Sequence of chain 1.A:
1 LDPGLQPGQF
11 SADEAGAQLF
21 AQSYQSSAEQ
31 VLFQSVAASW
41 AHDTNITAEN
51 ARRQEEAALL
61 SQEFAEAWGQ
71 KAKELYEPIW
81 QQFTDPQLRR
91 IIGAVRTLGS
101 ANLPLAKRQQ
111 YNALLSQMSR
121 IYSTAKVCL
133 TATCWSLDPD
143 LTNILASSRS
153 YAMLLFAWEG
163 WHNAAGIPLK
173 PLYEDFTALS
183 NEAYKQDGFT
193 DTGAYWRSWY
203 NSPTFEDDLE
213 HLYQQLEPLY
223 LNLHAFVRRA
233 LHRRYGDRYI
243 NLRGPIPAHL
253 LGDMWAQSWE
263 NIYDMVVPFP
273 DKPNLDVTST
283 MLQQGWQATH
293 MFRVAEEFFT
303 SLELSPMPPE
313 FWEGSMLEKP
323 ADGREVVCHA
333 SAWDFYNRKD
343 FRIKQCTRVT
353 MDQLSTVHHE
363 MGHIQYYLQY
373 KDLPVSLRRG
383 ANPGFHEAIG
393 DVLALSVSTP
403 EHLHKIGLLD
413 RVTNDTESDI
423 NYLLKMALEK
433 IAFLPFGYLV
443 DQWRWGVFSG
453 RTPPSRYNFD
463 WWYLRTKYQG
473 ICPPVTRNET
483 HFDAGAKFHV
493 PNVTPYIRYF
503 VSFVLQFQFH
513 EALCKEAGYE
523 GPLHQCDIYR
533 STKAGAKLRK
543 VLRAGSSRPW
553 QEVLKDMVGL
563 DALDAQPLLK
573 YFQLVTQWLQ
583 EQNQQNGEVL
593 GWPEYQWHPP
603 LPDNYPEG

A protein and the small-molecule ligand that binds it are described below.
Small molecule (SMILES): CC(=O)N[C@H]1[C@H](O[C@H]2[C@H](O)[C@@H](NC(C)=O)CO[C@@H]2CO)O[C@H](CO)[C@@H](O)[C@@H]1O

Binding-site contacts:
Ligand atom C6 contacts residue ARG53 of chain 1.A at 3.9 Å.
Ligand atom N2 contacts residue ASN45 of chain 1.A at 2.9 Å (h-bond).
Ligand atom C7 contacts residue ARG326 of chain 1.A at 4.3 Å.
Ligand atom C1 contacts residue ASN50 of chain 1.A at 3.7 Å.
Ligand atom O5 contacts residue THR47 of chain 1.A at 4.2 Å.
Ligand atom C7 contacts residue ASN45 of chain 1.A at 3.5 Å.
Ligand atom O5 contacts residue ASN45 of chain 1.A at 2.3 Å (h-bond).
Ligand atom C1 contacts residue THR47 of chain 1.A at 4.3 Å.
Ligand atom C8 contacts residue ARG326 of chain 1.A at 3.6 Å.
Ligand atom O6 contacts residue ASN50 of chain 1.A at 3.5 Å (h-bond).
Ligand atom O6 contacts residue ARG53 of chain 1.A at 4.3 Å.
Ligand atom C6 contacts residue ASN50 of chain 1.A at 3.8 Å.
Ligand atom C4 contacts residue ASN45 of chain 1.A at 4.2 Å.
Ligand atom C1 contacts residue ASN45 of chain 1.A at 1.4 Å.
Ligand atom O6 contacts residue GLU49 of chain 1.A at 3.6 Å.
Ligand atom O7 contacts residue ASN45 of chain 1.A at 3.8 Å.
Ligand atom C3 contacts residue ASN45 of chain 1.A at 3.7 Å.
Ligand atom C5 contacts residue ASN50 of chain 1.A at 4.2 Å.
Ligand atom C8 contacts residue ASP324 of chain 1.A at 4.2 Å.
Ligand atom C6 contacts residue THR47 of chain 1.A at 4.3 Å.
Ligand atom C2 contacts residue ASN45 of chain 1.A at 2.4 Å.
Ligand atom O6 contacts residue THR47 of chain 1.A at 3.0 Å (h-bond).
Ligand atom C5 contacts residue ASN45 of chain 1.A at 3.6 Å.
Ligand atom O5 contacts residue ASN50 of chain 1.A at 3.1 Å (h-bond).